A protein and the small-molecule ligand that binds it are described below.
Small molecule (SMILES): NC(=O)CC[C@H](NC(=O)[C@H](CCC(N)=O)NC(=O)[C@H](CCC(N)=O)NC(=O)[C@H](CCC(N)=O)NC(=O)[C@H](CCC(N)=O)NC(=O)[C@H](CCC(N)=O)NC(=O)[C@H](CCC(N)=O)NC(=O)[C@H](CCC(N)=O)NC(=O)[C@H](CCC(N)=O)NC(=O)[C@@H](N)CCC(N)=O)C(=O)NCC(=O)O

Sequence of chain 1.D:
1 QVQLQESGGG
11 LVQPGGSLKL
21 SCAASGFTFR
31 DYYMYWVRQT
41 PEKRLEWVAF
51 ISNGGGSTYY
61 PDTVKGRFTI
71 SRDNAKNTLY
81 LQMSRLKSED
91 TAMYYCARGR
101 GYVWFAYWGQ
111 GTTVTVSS

Binding-site contacts:
Ligand atom CA contacts residue ASP31 of chain 1.D at 3.4 Å.
Ligand atom CG contacts residue VAL103 of chain 1.D at 3.3 Å (hydrophobic).
Ligand atom N contacts residue ASP31 of chain 1.D at 2.9 Å (salt-bridge).
Ligand atom OE1 contacts residue SER30 of chain 1.C at 2.4 Å (h-bond).
Ligand atom OE1 contacts residue THR33 of chain 1.C at 2.9 Å (h-bond).
Ligand atom N contacts residue ASP97 of chain 1.C at 2.9 Å (salt-bridge).
Ligand atom N contacts residue TYR32 of chain 1.C at 3.4 Å.
Ligand atom C contacts residue THR98 of chain 1.C at 3.0 Å.
Ligand atom CD contacts residue SER30 of chain 1.C at 3.1 Å.
Ligand atom CB contacts residue GLY101 of chain 1.D at 3.5 Å.
Ligand atom CA contacts residue TYR32 of chain 1.C at 3.4 Å (hydrophobic).
Ligand atom CB contacts residue TYR32 of chain 1.C at 3.5 Å (hydrophobic).
Ligand atom NE2 contacts residue TYR102 of chain 1.D at 3.3 Å.
Ligand atom OE1 contacts residue GLN28 of chain 1.C at 2.6 Å (h-bond).
Ligand atom N contacts residue GLY101 of chain 1.D at 2.8 Å (h-bond).
Ligand atom CD contacts residue TYR32 of chain 1.C at 3.3 Å (hydrophobic).
Ligand atom O contacts residue THR98 of chain 1.C at 2.9 Å (h-bond).
Ligand atom NE2 contacts residue ASP97 of chain 1.C at 3.1 Å (salt-bridge).
Ligand atom NE2 contacts residue TYR32 of chain 1.D at 2.9 Å (h-bond).
Ligand atom NE2 contacts residue TYR35 of chain 1.D at 3.4 Å (h-bond).
Ligand atom CD contacts residue TYR35 of chain 1.D at 3.3 Å (hydrophobic).
Ligand atom O contacts residue TYR102 of chain 1.D at 3.4 Å.
Ligand atom OE1 contacts residue TYR35 of chain 1.D at 2.5 Å (h-bond).
Ligand atom N contacts residue THR98 of chain 1.C at 3.1 Å (h-bond).
Ligand atom CG contacts residue TYR32 of chain 1.C at 3.2 Å (hydrophobic).
Ligand atom NE2 contacts residue GLY96 of chain 1.C at 3.0 Å (h-bond).
Ligand atom CB contacts residue GLN28 of chain 1.C at 3.2 Å.
Ligand atom CG contacts residue GLY101 of chain 1.D at 3.1 Å.
Ligand atom CA contacts residue THR98 of chain 1.C at 3.2 Å.
Ligand atom O contacts residue ASN53 of chain 1.D at 2.9 Å (h-bond).
Ligand atom CA contacts residue GLY101 of chain 1.D at 3.4 Å.
Ligand atom O contacts residue TYR33 of chain 1.D at 3.4 Å (h-bond).
Ligand atom C contacts residue ASN53 of chain 1.D at 3.1 Å.
Ligand atom OE1 contacts residue SER27 of chain 1.C at 3.4 Å (h-bond).
Ligand atom N contacts residue GLN28 of chain 1.C at 3.0 Å (h-bond).
Ligand atom NE2 contacts residue TYR33 of chain 1.D at 3.1 Å (h-bond).
Ligand atom CG contacts residue THR98 of chain 1.C at 3.4 Å.
Ligand atom NE2 contacts residue THR33 of chain 1.C at 3.0 Å (h-bond).
Ligand atom NE2 contacts residue TYR32 of chain 1.C at 2.8 Å (h-bond).
Ligand atom OXT contacts residue ASN53 of chain 1.D at 2.9 Å (h-bond).

Sequence of chain 1.C:
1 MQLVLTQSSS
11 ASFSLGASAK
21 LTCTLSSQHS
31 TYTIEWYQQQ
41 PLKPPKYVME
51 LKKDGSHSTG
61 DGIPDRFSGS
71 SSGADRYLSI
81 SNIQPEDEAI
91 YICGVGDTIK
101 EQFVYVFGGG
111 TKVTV